Sequence of chain 1.M:
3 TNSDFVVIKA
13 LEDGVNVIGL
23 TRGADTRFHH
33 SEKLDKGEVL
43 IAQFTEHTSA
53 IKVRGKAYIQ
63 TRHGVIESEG

Sequence of chain 1.N:
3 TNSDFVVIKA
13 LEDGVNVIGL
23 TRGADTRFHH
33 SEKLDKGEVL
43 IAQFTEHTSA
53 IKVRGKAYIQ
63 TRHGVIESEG

This small molecule binds to this protein.
Small molecule (SMILES): N[C@@H](Cc1c[nH]c2ccccc12)C(=O)O

Binding-site contacts:
Ligand atom CA contacts residue THR23 of chain 1.N at 3.9 Å.
Ligand atom CE2 contacts residue ALA44 of chain 1.M at 4.0 Å (hydrophobic).
Ligand atom O contacts residue GLY25 of chain 1.N at 3.0 Å (h-bond).
Ligand atom CA contacts residue THR28 of chain 1.N at 3.2 Å.
Ligand atom C contacts residue THR50 of chain 1.M at 4.0 Å.
Ligand atom CH2 contacts residue GLY21 of chain 1.M at 3.6 Å.
Ligand atom O contacts residue SER51 of chain 1.N at 3.0 Å (h-bond).
Ligand atom CD1 contacts residue GLN45 of chain 1.M at 3.6 Å.
Ligand atom O contacts residue THR47 of chain 1.M at 3.6 Å (h-bond).
Ligand atom OXT contacts residue HIS49 of chain 1.M at 3.8 Å.
Ligand atom OXT contacts residue THR50 of chain 1.M at 2.9 Å (h-bond).
Ligand atom CZ2 contacts residue ALA44 of chain 1.M at 3.9 Å (hydrophobic).
Ligand atom CD1 contacts residue THR47 of chain 1.M at 3.8 Å.
Ligand atom OXT contacts residue THR47 of chain 1.M at 2.5 Å (h-bond).
Ligand atom CZ3 contacts residue GLY21 of chain 1.M at 3.7 Å.
Ligand atom NE1 contacts residue GLN45 of chain 1.M at 2.9 Å (h-bond).
Ligand atom CZ2 contacts residue THR50 of chain 1.M at 4.0 Å.
Ligand atom C contacts residue THR47 of chain 1.M at 3.4 Å.
Ligand atom CA contacts residue SER51 of chain 1.N at 4.0 Å.
Ligand atom N contacts residue THR23 of chain 1.N at 2.9 Å (h-bond).
Ligand atom CB contacts residue THR28 of chain 1.N at 3.4 Å.
Ligand atom CD1 contacts residue SER51 of chain 1.N at 3.4 Å.
Ligand atom N contacts residue ARG24 of chain 1.N at 3.8 Å.
Ligand atom CE2 contacts residue THR50 of chain 1.M at 3.9 Å.
Ligand atom N contacts residue THR28 of chain 1.N at 3.0 Å (h-bond).
Ligand atom CG contacts residue SER51 of chain 1.N at 3.8 Å.
Ligand atom CE2 contacts residue GLN45 of chain 1.M at 3.9 Å.
Ligand atom C contacts residue SER51 of chain 1.N at 3.6 Å.
Ligand atom C contacts residue GLY25 of chain 1.N at 3.5 Å.
Ligand atom CB contacts residue SER51 of chain 1.N at 3.4 Å.
Ligand atom O contacts residue ARG24 of chain 1.N at 3.6 Å.
Ligand atom NE1 contacts residue ALA44 of chain 1.M at 3.8 Å.
Ligand atom CA contacts residue GLY25 of chain 1.N at 3.4 Å.
Ligand atom CZ3 contacts residue HIS32 of chain 1.M at 4.0 Å.
Ligand atom CB contacts residue THR23 of chain 1.N at 3.7 Å.
Ligand atom CD2 contacts residue THR50 of chain 1.M at 4.0 Å.
Ligand atom CE3 contacts residue HIS31 of chain 1.M at 4.0 Å.
Ligand atom N contacts residue ASP27 of chain 1.N at 3.0 Å (salt-bridge).
Ligand atom N contacts residue GLY25 of chain 1.N at 2.6 Å (h-bond).
Ligand atom CE3 contacts residue HIS32 of chain 1.M at 3.9 Å.